Binding-site contacts:
Ligand atom C8 contacts residue THR63 of chain 1.B at 3.8 Å.
Ligand atom O4 contacts residue THR63 of chain 1.B at 4.3 Å.
Ligand atom C3 contacts residue ILE178 of chain 1.B at 4.3 Å (hydrophobic).
Ligand atom C8 contacts residue PHE62 of chain 1.B at 4.5 Å (hydrophobic).
Ligand atom C1 contacts residue MET131 of chain 1.B at 3.9 Å (hydrophobic).
Ligand atom C3 contacts residue PHE62 of chain 1.B at 4.3 Å (hydrophobic).
Ligand atom C4 contacts residue PHE62 of chain 1.B at 4.1 Å (hydrophobic).
Ligand atom O1 contacts residue TRP155 of chain 1.B at 3.9 Å.
Ligand atom C2 contacts residue TRP155 of chain 1.B at 4.1 Å (hydrophobic).
Ligand atom C1 contacts residue TRP155 of chain 1.B at 3.4 Å (hydrophobic).
Ligand atom C9 contacts residue PHE62 of chain 1.B at 4.0 Å (hydrophobic).
Ligand atom O2 contacts residue PHE62 of chain 1.B at 4.3 Å.
Ligand atom C9 contacts residue THR63 of chain 1.B at 4.0 Å.
Ligand atom C2 contacts residue ILE178 of chain 1.B at 4.0 Å (hydrophobic).
Ligand atom O3 contacts residue ILE178 of chain 1.B at 3.6 Å.

Sequence of chain 1.B:
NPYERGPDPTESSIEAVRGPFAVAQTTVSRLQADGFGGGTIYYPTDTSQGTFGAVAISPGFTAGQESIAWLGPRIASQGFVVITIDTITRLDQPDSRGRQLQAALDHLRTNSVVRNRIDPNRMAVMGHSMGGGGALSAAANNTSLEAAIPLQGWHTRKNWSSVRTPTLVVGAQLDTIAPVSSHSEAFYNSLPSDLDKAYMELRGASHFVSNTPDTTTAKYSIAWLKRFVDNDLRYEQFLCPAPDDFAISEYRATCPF

The small molecule below binds the protein below.
Small molecule (SMILES): O=C(OCCO)c1ccc(C(=O)OCCO)cc1